Sequence of chain 2.A:
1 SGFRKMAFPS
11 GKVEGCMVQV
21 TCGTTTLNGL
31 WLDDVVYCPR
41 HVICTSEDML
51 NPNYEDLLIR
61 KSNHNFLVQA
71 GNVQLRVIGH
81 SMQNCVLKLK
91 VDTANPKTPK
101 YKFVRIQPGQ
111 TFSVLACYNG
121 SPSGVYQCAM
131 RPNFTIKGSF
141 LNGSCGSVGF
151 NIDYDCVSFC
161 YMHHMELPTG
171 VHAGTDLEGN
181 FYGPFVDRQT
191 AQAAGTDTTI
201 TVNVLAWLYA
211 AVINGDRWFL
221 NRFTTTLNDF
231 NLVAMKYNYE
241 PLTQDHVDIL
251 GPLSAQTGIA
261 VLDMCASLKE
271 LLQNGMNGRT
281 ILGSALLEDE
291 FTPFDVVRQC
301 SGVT

This protein binds this small molecule.
Small molecule (SMILES): CC(=O)N[C@H](C)c1cccc(Cl)c1

Binding-site contacts:
Ligand atom CL13 contacts residue HIS41 of chain 2.A at 3.4 Å.
Ligand atom CL13 contacts residue ARG188 of chain 2.A at 4.2 Å.
Ligand atom C11 contacts residue ASP187 of chain 2.A at 4.3 Å.
Ligand atom C14 contacts residue HIS164 of chain 2.A at 3.5 Å.
Ligand atom C11 contacts residue ARG188 of chain 2.A at 3.9 Å.
Ligand atom C04 contacts residue HIS41 of chain 2.A at 4.1 Å.
Ligand atom C04 contacts residue CYS145 of chain 2.A at 2.8 Å (hydrophobic).
Ligand atom C10 contacts residue ARG188 of chain 2.A at 4.3 Å.
Ligand atom C02 contacts residue HIS41 of chain 2.A at 3.7 Å.
Ligand atom N03 contacts residue HIS164 of chain 2.A at 3.6 Å.
Ligand atom C12 contacts residue MET165 of chain 2.A at 3.5 Å (hydrophobic).
Ligand atom C02 contacts residue CYS145 of chain 2.A at 4.4 Å (hydrophobic).
Ligand atom CL13 contacts residue MET165 of chain 2.A at 3.9 Å.
Ligand atom CL13 contacts residue HIS164 of chain 2.A at 3.9 Å.
Ligand atom C08 contacts residue MET49 of chain 2.A at 4.4 Å (hydrophobic).
Ligand atom C10 contacts residue MET165 of chain 2.A at 4.2 Å (hydrophobic).
Ligand atom N03 contacts residue CYS145 of chain 2.A at 3.0 Å (h-bond).
Ligand atom C04 contacts residue HIS164 of chain 2.A at 3.2 Å.
Ligand atom C06 contacts residue HIS163 of chain 2.A at 4.1 Å.
Ligand atom CL13 contacts residue ASP187 of chain 2.A at 3.1 Å.
Ligand atom C11 contacts residue MET165 of chain 2.A at 3.7 Å (hydrophobic).
Ligand atom C14 contacts residue HIS41 of chain 2.A at 3.4 Å.
Ligand atom N03 contacts residue HIS41 of chain 2.A at 3.2 Å (h-bond).
Ligand atom O05 contacts residue MET165 of chain 2.A at 3.7 Å.
Ligand atom C06 contacts residue HIS41 of chain 2.A at 4.3 Å.
Ligand atom C06 contacts residue HIS164 of chain 2.A at 3.1 Å.
Ligand atom C12 contacts residue HIS41 of chain 2.A at 4.0 Å.
Ligand atom O05 contacts residue HIS164 of chain 2.A at 3.6 Å.
Ligand atom C08 contacts residue HIS41 of chain 2.A at 4.1 Å.
Ligand atom C11 contacts residue GLN189 of chain 2.A at 4.2 Å.
Ligand atom C04 contacts residue MET165 of chain 2.A at 4.2 Å (hydrophobic).
Ligand atom C10 contacts residue GLN189 of chain 2.A at 3.4 Å.
Ligand atom C09 contacts residue GLN189 of chain 2.A at 3.9 Å.
Ligand atom C14 contacts residue MET165 of chain 2.A at 4.0 Å (hydrophobic).
Ligand atom C08 contacts residue HIS164 of chain 2.A at 4.2 Å.
Ligand atom O05 contacts residue GLU166 of chain 2.A at 4.1 Å.
Ligand atom C06 contacts residue MET165 of chain 2.A at 4.4 Å (hydrophobic).
Ligand atom C06 contacts residue CYS145 of chain 2.A at 1.8 Å (hydrophobic).
Ligand atom C12 contacts residue HIS164 of chain 2.A at 3.9 Å.
Ligand atom O05 contacts residue CYS145 of chain 2.A at 3.9 Å.